Sequence of chain 1.H:
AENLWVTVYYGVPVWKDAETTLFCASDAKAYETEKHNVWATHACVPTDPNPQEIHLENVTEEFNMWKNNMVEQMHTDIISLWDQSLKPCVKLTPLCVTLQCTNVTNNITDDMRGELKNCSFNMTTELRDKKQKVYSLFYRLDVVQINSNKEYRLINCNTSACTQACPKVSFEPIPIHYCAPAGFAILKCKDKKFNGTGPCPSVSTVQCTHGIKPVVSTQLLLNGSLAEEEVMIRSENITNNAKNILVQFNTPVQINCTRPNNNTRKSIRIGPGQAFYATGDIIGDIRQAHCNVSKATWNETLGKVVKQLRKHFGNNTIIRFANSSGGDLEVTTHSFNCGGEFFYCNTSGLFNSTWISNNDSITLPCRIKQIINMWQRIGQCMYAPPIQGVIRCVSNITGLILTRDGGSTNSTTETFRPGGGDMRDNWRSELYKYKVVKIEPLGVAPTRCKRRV

Binding-site contacts:
Ligand atom O3 contacts residue TYR135 of chain 1.H at 4.4 Å.
Ligand atom N2 contacts residue LEU137 of chain 1.H at 4.2 Å.
Ligand atom C6 contacts residue ASN118 of chain 1.H at 4.3 Å.
Ligand atom C8 contacts residue VAL104 of chain 1.H at 3.8 Å (hydrophobic).
Ligand atom C8 contacts residue ASP290 of chain 1.H at 4.3 Å.
Ligand atom C5 contacts residue ASN118 of chain 1.H at 3.7 Å.
Ligand atom C5 contacts residue TYR135 of chain 1.H at 3.6 Å (hydrophobic).
Ligand atom C7 contacts residue ASN118 of chain 1.H at 4.1 Å.
Ligand atom C4 contacts residue ASN118 of chain 1.H at 4.3 Å.
Ligand atom C8 contacts residue THR105 of chain 1.H at 4.1 Å.
Ligand atom C8 contacts residue LEU137 of chain 1.H at 3.8 Å (hydrophobic).
Ligand atom O4 contacts residue TYR135 of chain 1.H at 4.1 Å.
Ligand atom O7 contacts residue THR105 of chain 1.H at 3.2 Å.
Ligand atom C1 contacts residue TYR135 of chain 1.H at 3.5 Å (hydrophobic).
Ligand atom C1 contacts residue ASN118 of chain 1.H at 1.4 Å.
Ligand atom N2 contacts residue ASN118 of chain 1.H at 2.9 Å (h-bond).
Ligand atom O5 contacts residue ASN118 of chain 1.H at 2.4 Å (h-bond).
Ligand atom C2 contacts residue TYR135 of chain 1.H at 3.9 Å (hydrophobic).
Ligand atom C3 contacts residue TYR135 of chain 1.H at 3.5 Å (hydrophobic).
Ligand atom C4 contacts residue TYR135 of chain 1.H at 4.2 Å (hydrophobic).
Ligand atom O5 contacts residue TYR135 of chain 1.H at 3.9 Å.
Ligand atom C3 contacts residue ASN118 of chain 1.H at 3.8 Å.
Ligand atom N2 contacts residue TYR135 of chain 1.H at 3.9 Å.
Ligand atom C7 contacts residue THR105 of chain 1.H at 3.9 Å.
Ligand atom C2 contacts residue ASN118 of chain 1.H at 2.5 Å.

A small-molecule ligand and the protein it binds are described below.
Small molecule (SMILES): CC(=O)N[C@H]1[C@H](O[C@H]2[C@H](O)[C@@H](NC(C)=O)CO[C@@H]2CO)O[C@H](CO)[C@@H](O[C@@H]2O[C@H](CO)[C@@H](O)[C@H](O)[C@@H]2O)[C@@H]1O